Sequence of chain 2.F:
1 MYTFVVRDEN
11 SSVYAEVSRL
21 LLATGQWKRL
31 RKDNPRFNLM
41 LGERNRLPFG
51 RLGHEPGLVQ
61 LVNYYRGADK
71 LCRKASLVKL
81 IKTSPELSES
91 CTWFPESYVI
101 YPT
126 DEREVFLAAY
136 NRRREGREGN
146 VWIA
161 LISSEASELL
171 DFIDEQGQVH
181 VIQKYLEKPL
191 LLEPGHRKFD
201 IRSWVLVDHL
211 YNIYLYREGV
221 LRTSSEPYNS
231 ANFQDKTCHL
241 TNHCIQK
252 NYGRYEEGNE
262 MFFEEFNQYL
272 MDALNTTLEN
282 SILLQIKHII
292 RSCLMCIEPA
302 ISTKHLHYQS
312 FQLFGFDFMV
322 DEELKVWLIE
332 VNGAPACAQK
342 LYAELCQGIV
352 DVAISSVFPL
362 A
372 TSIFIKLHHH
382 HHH

The small molecule below binds the protein below.
Small molecule (SMILES): Nc1ncnc2c1ncn2[C@@H]1O[C@H](CO[P](=O)(O)O[P](=O)(O)CP(=O)(O)O)[C@@H](O)[C@H]1O

Binding-site contacts:
Ligand atom N1 contacts residue TYR185 of chain 2.F at 3.8 Å.
Ligand atom O3A contacts residue GLU331 of chain 2.F at 3.9 Å.
Ligand atom C3B contacts residue ASN242 of chain 2.F at 3.9 Å.
Ligand atom N1 contacts residue LEU186 of chain 2.F at 3.4 Å (h-bond).
Ligand atom N6 contacts residue ILE148 of chain 2.F at 3.7 Å.
Ligand atom C8 contacts residue ILE330 of chain 2.F at 3.8 Å (hydrophobic).
Ligand atom N3 contacts residue TYR185 of chain 2.F at 3.8 Å.
Ligand atom N6 contacts residue LYS184 of chain 2.F at 3.0 Å (salt-bridge).
Ligand atom O1A contacts residue ASP318 of chain 2.F at 3.6 Å (salt-bridge).
Ligand atom C6 contacts residue GLN183 of chain 2.F at 3.9 Å.
Ligand atom O2A contacts residue LYS74 of chain 2.F at 3.7 Å.
Ligand atom PB contacts residue LYS74 of chain 2.F at 3.9 Å.
Ligand atom O3' contacts residue ASP200 of chain 2.F at 2.5 Å (salt-bridge).
Ligand atom C5' contacts residue ASN242 of chain 2.F at 3.4 Å.
Ligand atom O2A contacts residue ILE330 of chain 2.F at 3.4 Å.
Ligand atom C3' contacts residue ASP200 of chain 2.F at 3.9 Å.
Ligand atom O1B contacts residue GLU331 of chain 2.F at 3.2 Å (salt-bridge).
Ligand atom O2' contacts residue LYS198 of chain 2.F at 4.0 Å.
Ligand atom PB contacts residue GLU331 of chain 2.F at 3.4 Å.
Ligand atom O3' contacts residue THR241 of chain 2.F at 3.0 Å (h-bond).
Ligand atom N6 contacts residue TYR185 of chain 2.F at 3.9 Å.
Ligand atom N3 contacts residue MET320 of chain 2.F at 3.9 Å.
Ligand atom O1B contacts residue ASN242 of chain 2.F at 3.8 Å.
Ligand atom N3 contacts residue LYS198 of chain 2.F at 3.1 Å (salt-bridge).
Ligand atom O4' contacts residue LEU240 of chain 2.F at 3.5 Å.
Ligand atom C3' contacts residue THR241 of chain 2.F at 3.9 Å.
Ligand atom N7 contacts residue GLN183 of chain 2.F at 3.7 Å.
Ligand atom C2' contacts residue THR241 of chain 2.F at 3.9 Å.
Ligand atom O1A contacts residue GLU331 of chain 2.F at 3.4 Å (salt-bridge).
Ligand atom O2B contacts residue LYS74 of chain 2.F at 3.1 Å (salt-bridge).
Ligand atom O2B contacts residue GLU331 of chain 2.F at 2.6 Å (salt-bridge).
Ligand atom O3A contacts residue LYS74 of chain 2.F at 3.4 Å (salt-bridge).
Ligand atom O2' contacts residue THR241 of chain 2.F at 2.9 Å (h-bond).
Ligand atom C1' contacts residue LEU240 of chain 2.F at 3.9 Å (hydrophobic).
Ligand atom N6 contacts residue GLN183 of chain 2.F at 3.0 Å (h-bond).
Ligand atom N7 contacts residue ILE330 of chain 2.F at 3.7 Å.
Ligand atom C2 contacts residue LYS198 of chain 2.F at 3.5 Å.
Ligand atom C2 contacts residue TYR185 of chain 2.F at 3.7 Å (hydrophobic).
Ligand atom C4' contacts residue ASN242 of chain 2.F at 3.5 Å.
Ligand atom O2' contacts residue HIS239 of chain 2.F at 4.0 Å.